Binding-site contacts:
Ligand atom N10 contacts residue SER158 of chain 1.A at 3.0 Å (h-bond).
Ligand atom C5 contacts residue ASN122 of chain 1.A at 3.8 Å.
Ligand atom O6 contacts residue ALA162 of chain 1.A at 3.1 Å.
Ligand atom N6 contacts residue ASP150 of chain 4.A at 3.1 Å (salt-bridge).
Ligand atom N12 contacts residue THR161 of chain 1.A at 3.8 Å.
Ligand atom C6 contacts residue ASP45 of chain 1.A at 3.6 Å.
Ligand atom N8 contacts residue TYR163 of chain 1.A at 3.6 Å.
Ligand atom N10 contacts residue ASN122 of chain 1.A at 2.9 Å (h-bond).
Ligand atom C8 contacts residue GLY46 of chain 1.A at 3.7 Å.
Ligand atom N10 contacts residue THR161 of chain 1.A at 3.6 Å (h-bond).
Ligand atom C16 contacts residue TYR163 of chain 1.A at 3.5 Å (hydrophobic).
Ligand atom N11 contacts residue ALA162 of chain 1.A at 3.7 Å.
Ligand atom C19 contacts residue GLU123 of chain 1.A at 3.4 Å.
Ligand atom C25 contacts residue ASP45 of chain 1.A at 3.5 Å.
Ligand atom O7 contacts residue GLU123 of chain 1.A at 2.6 Å (salt-bridge).
Ligand atom O6 contacts residue TYR163 of chain 1.A at 3.3 Å (h-bond).
Ligand atom C15 contacts residue TYR163 of chain 1.A at 3.6 Å (hydrophobic).
Ligand atom O6 contacts residue GLU123 of chain 1.A at 2.5 Å (salt-bridge).
Ligand atom C20 contacts residue GLU123 of chain 1.A at 3.3 Å.
Ligand atom C23 contacts residue PHE74 of chain 1.A at 3.6 Å (hydrophobic).
Ligand atom C23 contacts residue THR161 of chain 1.A at 3.1 Å.
Ligand atom C22 contacts residue ALA162 of chain 1.A at 3.6 Å (hydrophobic).
Ligand atom C24 contacts residue ASP45 of chain 1.A at 3.7 Å.
Ligand atom N9 contacts residue ASN122 of chain 1.A at 2.9 Å (h-bond).
Ligand atom N6 contacts residue TYR163 of chain 1.A at 3.5 Å.
Ligand atom N7 contacts residue SER166 of chain 1.A at 3.0 Å (h-bond).
Ligand atom N11 contacts residue THR161 of chain 1.A at 2.4 Å (h-bond).
Ligand atom C17 contacts residue SER166 of chain 1.A at 3.1 Å.
Ligand atom C22 contacts residue THR161 of chain 1.A at 3.4 Å.
Ligand atom N6 contacts residue ALA185 of chain 4.A at 3.0 Å (h-bond).
Ligand atom O8 contacts residue ASP45 of chain 1.A at 2.7 Å (salt-bridge).
Ligand atom O7 contacts residue ASN122 of chain 1.A at 3.1 Å (h-bond).
Ligand atom O4 contacts residue HIS223 of chain 1.A at 3.1 Å.
Ligand atom N2 contacts residue ASP45 of chain 1.A at 3.5 Å (salt-bridge).
Ligand atom O6 contacts residue ASN122 of chain 1.A at 3.7 Å.
Ligand atom N10 contacts residue TYR75 of chain 1.A at 3.4 Å (h-bond).
Ligand atom C5 contacts residue ASP45 of chain 1.A at 3.7 Å.
Ligand atom C19 contacts residue TYR163 of chain 1.A at 3.8 Å (hydrophobic).
Ligand atom N11 contacts residue PHE74 of chain 1.A at 3.5 Å.
Ligand atom C21 contacts residue ALA162 of chain 1.A at 3.6 Å (hydrophobic).

Sequence of chain 4.A:
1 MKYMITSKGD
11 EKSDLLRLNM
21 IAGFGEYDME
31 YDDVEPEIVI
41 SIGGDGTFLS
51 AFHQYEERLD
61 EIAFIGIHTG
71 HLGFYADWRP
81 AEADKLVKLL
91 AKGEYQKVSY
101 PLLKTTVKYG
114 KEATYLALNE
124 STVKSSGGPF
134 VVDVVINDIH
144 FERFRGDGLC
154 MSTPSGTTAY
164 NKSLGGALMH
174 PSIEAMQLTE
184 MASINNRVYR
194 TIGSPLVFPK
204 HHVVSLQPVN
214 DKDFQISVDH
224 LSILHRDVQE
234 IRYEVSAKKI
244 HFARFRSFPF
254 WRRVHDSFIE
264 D

A protein and the small-molecule ligand that binds it are described below.
Small molecule (SMILES): NCCS(=O)(=O)NC[C@H]1O[C@@H](n2c(C#CCN(CC(=O)O)C[C@H]3O[C@@H](n4cnc5c(N)ncnc54)[C@H](O)[C@@H]3O)nc3c(N)ncnc32)[C@H](O)[C@@H]1O

Sequence of chain 1.A:
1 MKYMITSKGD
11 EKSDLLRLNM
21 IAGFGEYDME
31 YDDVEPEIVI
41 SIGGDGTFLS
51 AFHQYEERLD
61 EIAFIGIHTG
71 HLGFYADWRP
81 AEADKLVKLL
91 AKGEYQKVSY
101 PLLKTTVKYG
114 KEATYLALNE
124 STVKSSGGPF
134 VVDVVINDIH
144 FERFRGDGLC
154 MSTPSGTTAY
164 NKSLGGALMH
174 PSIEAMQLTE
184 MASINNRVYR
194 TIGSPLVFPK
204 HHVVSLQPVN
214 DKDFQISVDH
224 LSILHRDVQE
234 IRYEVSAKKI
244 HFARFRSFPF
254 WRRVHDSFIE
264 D